Binding-site contacts:
Ligand atom C6 contacts residue ASN269 of chain 19.F at 4.3 Å.
Ligand atom O3 contacts residue ASN269 of chain 19.F at 4.4 Å.
Ligand atom C4 contacts residue TRP97 of chain 19.F at 4.1 Å (hydrophobic).
Ligand atom C2 contacts residue TRP97 of chain 19.F at 3.1 Å (hydrophobic).
Ligand atom C8 contacts residue PRO99 of chain 19.F at 3.9 Å (hydrophobic).
Ligand atom C4 contacts residue ASN269 of chain 19.F at 3.7 Å.
Ligand atom N2 contacts residue TRP97 of chain 19.F at 2.4 Å (h-bond).
Ligand atom C1 contacts residue ASN269 of chain 19.F at 1.4 Å.
Ligand atom C3 contacts residue ASN269 of chain 19.F at 3.1 Å.
Ligand atom C2 contacts residue ASN269 of chain 19.F at 2.5 Å.
Ligand atom O7 contacts residue TRP97 of chain 19.F at 3.8 Å.
Ligand atom C7 contacts residue ASN269 of chain 19.F at 3.5 Å.
Ligand atom C8 contacts residue TRP97 of chain 19.F at 4.0 Å (hydrophobic).
Ligand atom C5 contacts residue ASN269 of chain 19.F at 3.0 Å.
Ligand atom O3 contacts residue TRP97 of chain 19.F at 2.5 Å (h-bond).
Ligand atom C1 contacts residue TRP97 of chain 19.F at 4.2 Å (hydrophobic).
Ligand atom O3 contacts residue PRO95 of chain 19.F at 4.4 Å.
Ligand atom C3 contacts residue TRP97 of chain 19.F at 2.7 Å (hydrophobic).
Ligand atom N2 contacts residue ASN269 of chain 19.F at 2.8 Å (h-bond).
Ligand atom O4 contacts residue TRP97 of chain 19.F at 3.8 Å.
Ligand atom O7 contacts residue ASN269 of chain 19.F at 3.4 Å (h-bond).
Ligand atom C7 contacts residue TRP97 of chain 19.F at 3.3 Å (hydrophobic).
Ligand atom O5 contacts residue ASN269 of chain 19.F at 2.4 Å (h-bond).

Sequence of chain 19.F:
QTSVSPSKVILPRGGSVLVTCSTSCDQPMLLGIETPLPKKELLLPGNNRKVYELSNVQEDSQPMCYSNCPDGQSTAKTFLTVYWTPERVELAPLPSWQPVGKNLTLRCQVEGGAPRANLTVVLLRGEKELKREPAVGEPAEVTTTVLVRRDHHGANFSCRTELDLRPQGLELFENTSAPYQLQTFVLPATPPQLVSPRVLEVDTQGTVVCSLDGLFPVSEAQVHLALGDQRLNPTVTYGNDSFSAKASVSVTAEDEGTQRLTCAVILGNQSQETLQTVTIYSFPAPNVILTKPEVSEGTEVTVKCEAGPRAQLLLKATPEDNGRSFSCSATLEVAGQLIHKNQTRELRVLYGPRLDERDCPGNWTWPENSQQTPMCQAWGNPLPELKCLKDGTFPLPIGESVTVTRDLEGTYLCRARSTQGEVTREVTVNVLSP

This small molecule binds to this protein.
Small molecule (SMILES): CC(=O)N[C@@H]1[C@@H](O)[C@H](O)[C@@H](CO)O[C@H]1O